Sequence of chain 12.C:
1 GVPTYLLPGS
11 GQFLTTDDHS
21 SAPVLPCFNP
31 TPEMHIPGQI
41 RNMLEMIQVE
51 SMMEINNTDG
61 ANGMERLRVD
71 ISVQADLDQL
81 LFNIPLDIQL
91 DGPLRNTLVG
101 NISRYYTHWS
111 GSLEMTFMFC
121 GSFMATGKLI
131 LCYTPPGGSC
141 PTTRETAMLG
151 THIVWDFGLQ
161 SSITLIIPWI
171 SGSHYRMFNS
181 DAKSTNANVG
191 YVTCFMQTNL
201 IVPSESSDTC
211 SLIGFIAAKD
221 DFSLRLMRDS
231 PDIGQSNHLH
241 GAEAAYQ

Binding-site contacts:
Ligand atom C6 contacts residue ALA273 of chain 12.A at 3.8 Å (hydrophobic).
Ligand atom C6 contacts residue ASN283 of chain 12.A at 3.8 Å.
Ligand atom O10 contacts residue ASN275 of chain 12.A at 3.0 Å (h-bond).
Ligand atom O1B contacts residue ARG104 of chain 12.C at 3.0 Å (salt-bridge).
Ligand atom O2 contacts residue PRO274 of chain 12.A at 3.4 Å.
Ligand atom O2 contacts residue ASP91 of chain 12.C at 2.5 Å (salt-bridge).
Ligand atom O6 contacts residue GLY282 of chain 12.A at 3.5 Å.
Ligand atom C10 contacts residue PRO231 of chain 12.C at 3.8 Å (hydrophobic).
Ligand atom C5 contacts residue PRO231 of chain 12.C at 3.7 Å (hydrophobic).
Ligand atom C11 contacts residue GLY234 of chain 12.C at 3.8 Å.
Ligand atom N5 contacts residue ASN275 of chain 12.A at 3.4 Å (h-bond).
Ligand atom C5 contacts residue GLY282 of chain 12.A at 3.8 Å.
Ligand atom O6 contacts residue ALA273 of chain 12.A at 3.7 Å.
Ligand atom C11 contacts residue PRO231 of chain 12.C at 3.5 Å (hydrophobic).
Ligand atom C4 contacts residue ASN275 of chain 12.A at 3.7 Å.
Ligand atom C11 contacts residue ASP232 of chain 12.C at 3.6 Å.
Ligand atom O7 contacts residue PRO274 of chain 12.A at 3.6 Å.
Ligand atom O10 contacts residue ARG270 of chain 12.A at 3.6 Å.
Ligand atom C5 contacts residue PRO274 of chain 12.A at 3.9 Å (hydrophobic).
Ligand atom O2 contacts residue GLY282 of chain 12.A at 3.8 Å.
Ligand atom O4 contacts residue ARG95 of chain 12.C at 3.5 Å.
Ligand atom C5 contacts residue ASN275 of chain 12.A at 3.5 Å.
Ligand atom O5 contacts residue ASN283 of chain 12.A at 3.7 Å.
Ligand atom C1 contacts residue ASN283 of chain 12.A at 3.4 Å.
Ligand atom C1 contacts residue ARG104 of chain 12.C at 3.8 Å.
Ligand atom C4 contacts residue PRO231 of chain 12.C at 3.6 Å (hydrophobic).
Ligand atom O6 contacts residue PRO274 of chain 12.A at 3.6 Å.
Ligand atom O3 contacts residue ASP91 of chain 12.C at 3.5 Å.
Ligand atom C11 contacts residue ILE233 of chain 12.C at 3.6 Å (hydrophobic).
Ligand atom C4 contacts residue ASP232 of chain 12.C at 3.4 Å.
Ligand atom C6 contacts residue GLY282 of chain 12.A at 3.6 Å.
Ligand atom C3 contacts residue ARG104 of chain 12.C at 3.8 Å.
Ligand atom O4 contacts residue ASN275 of chain 12.A at 3.0 Å (h-bond).
Ligand atom O4 contacts residue ASP232 of chain 12.C at 2.8 Å (salt-bridge).
Ligand atom C5 contacts residue ASN283 of chain 12.A at 3.8 Å.
Ligand atom O6 contacts residue ASN283 of chain 12.A at 3.0 Å (h-bond).
Ligand atom C10 contacts residue ASN275 of chain 12.A at 3.3 Å.
Ligand atom O4 contacts residue PRO231 of chain 12.C at 3.9 Å.
Ligand atom N5 contacts residue PRO231 of chain 12.C at 3.0 Å (h-bond).
Ligand atom C2 contacts residue ASP91 of chain 12.C at 3.2 Å.

Sequence of chain 12.A:
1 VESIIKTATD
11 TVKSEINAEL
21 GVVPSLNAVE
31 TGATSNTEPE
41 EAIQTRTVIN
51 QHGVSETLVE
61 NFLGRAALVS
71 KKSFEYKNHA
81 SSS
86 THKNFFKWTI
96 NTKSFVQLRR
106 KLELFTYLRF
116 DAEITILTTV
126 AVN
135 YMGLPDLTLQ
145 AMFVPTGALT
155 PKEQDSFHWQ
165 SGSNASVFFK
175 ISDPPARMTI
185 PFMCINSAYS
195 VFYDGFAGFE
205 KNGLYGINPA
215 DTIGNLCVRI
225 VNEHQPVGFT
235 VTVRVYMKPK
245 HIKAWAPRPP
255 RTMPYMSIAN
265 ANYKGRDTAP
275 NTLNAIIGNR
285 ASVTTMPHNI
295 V

This protein binds this small molecule.
Small molecule (SMILES): CC(=O)N[C@@H]1[C@@H](O)[C@H](O[C@@H]2O[C@H](CO)[C@H](O)[C@H](O[C@]3(C(=O)O)C[C@H](O)[C@@H](NC(C)=O)[C@H]([C@H](O)[C@H](O)CO)O3)[C@H]2O)[C@@H](CO)O[C@H]1O